This protein binds this small molecule.
Small molecule (SMILES): CC(=O)N[C@@H]1[C@@H](O)[C@H](O)[C@@H](CO)O[C@H]1O

Sequence of chain 1.A:
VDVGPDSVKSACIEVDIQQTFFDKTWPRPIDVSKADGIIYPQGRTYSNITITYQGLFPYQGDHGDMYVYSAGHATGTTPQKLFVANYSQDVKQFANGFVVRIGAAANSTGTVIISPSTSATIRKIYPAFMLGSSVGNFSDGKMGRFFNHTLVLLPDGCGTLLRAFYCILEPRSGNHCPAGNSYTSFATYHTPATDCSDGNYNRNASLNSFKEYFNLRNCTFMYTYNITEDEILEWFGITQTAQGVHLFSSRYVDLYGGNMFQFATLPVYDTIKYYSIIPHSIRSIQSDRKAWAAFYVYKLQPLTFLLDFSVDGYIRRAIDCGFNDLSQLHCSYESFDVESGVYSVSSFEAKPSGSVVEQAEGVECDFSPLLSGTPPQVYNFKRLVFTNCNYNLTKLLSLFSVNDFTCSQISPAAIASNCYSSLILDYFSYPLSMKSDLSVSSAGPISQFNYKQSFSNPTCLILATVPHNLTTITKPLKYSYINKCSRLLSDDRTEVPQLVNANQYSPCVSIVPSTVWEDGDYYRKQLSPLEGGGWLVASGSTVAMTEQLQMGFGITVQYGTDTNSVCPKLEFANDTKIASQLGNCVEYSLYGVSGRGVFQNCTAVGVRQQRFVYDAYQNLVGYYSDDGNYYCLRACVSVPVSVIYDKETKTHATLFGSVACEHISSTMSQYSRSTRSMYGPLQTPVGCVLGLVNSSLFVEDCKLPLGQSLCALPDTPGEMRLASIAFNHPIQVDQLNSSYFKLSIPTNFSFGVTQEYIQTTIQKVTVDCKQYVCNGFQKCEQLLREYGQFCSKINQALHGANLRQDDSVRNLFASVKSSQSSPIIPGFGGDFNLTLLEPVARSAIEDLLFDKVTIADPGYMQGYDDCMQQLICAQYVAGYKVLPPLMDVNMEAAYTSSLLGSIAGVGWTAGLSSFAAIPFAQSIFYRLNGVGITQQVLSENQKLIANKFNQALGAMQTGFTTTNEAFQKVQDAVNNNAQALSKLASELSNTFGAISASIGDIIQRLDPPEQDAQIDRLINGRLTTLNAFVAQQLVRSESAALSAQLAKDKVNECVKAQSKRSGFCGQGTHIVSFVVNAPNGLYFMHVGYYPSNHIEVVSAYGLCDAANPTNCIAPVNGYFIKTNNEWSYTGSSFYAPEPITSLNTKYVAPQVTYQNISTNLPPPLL

Binding-site contacts:
Ligand atom C7 contacts residue ASN247 of chain 1.A at 3.2 Å.
Ligand atom C3 contacts residue ASN247 of chain 1.A at 3.8 Å.
Ligand atom N2 contacts residue ASN247 of chain 1.A at 2.8 Å (h-bond).
Ligand atom C2 contacts residue ASN247 of chain 1.A at 2.5 Å.
Ligand atom C8 contacts residue ASN247 of chain 1.A at 4.3 Å.
Ligand atom C4 contacts residue ASN247 of chain 1.A at 4.3 Å.
Ligand atom C5 contacts residue ASN247 of chain 1.A at 3.7 Å.
Ligand atom O7 contacts residue ASN247 of chain 1.A at 3.2 Å (h-bond).
Ligand atom O5 contacts residue ASN247 of chain 1.A at 2.4 Å (h-bond).
Ligand atom C1 contacts residue ASN247 of chain 1.A at 1.4 Å.